Sequence of chain 2.A:
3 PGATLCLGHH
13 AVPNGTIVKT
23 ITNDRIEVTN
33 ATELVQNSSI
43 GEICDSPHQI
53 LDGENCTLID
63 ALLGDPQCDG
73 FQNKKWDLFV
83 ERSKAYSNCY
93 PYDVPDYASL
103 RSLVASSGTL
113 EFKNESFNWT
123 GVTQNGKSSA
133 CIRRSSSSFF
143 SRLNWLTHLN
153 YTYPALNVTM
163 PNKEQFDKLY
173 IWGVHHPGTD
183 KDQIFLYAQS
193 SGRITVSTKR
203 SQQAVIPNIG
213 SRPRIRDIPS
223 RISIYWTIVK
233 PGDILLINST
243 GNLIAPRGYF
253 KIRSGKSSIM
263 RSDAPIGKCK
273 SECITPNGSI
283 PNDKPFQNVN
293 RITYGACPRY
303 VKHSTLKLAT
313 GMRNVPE

Binding-site contacts:
Ligand atom O6 contacts residue THR312 of chain 2.A at 4.2 Å.
Ligand atom C3 contacts residue ASN32 of chain 2.A at 3.8 Å.
Ligand atom N2 contacts residue ASN32 of chain 2.A at 2.9 Å (h-bond).
Ligand atom C1 contacts residue ASN32 of chain 2.A at 1.4 Å.
Ligand atom O5 contacts residue ASN32 of chain 2.A at 2.3 Å (h-bond).
Ligand atom C2 contacts residue ASN32 of chain 2.A at 2.5 Å.
Ligand atom C7 contacts residue ASN32 of chain 2.A at 3.6 Å.
Ligand atom C7 contacts residue THR34 of chain 2.A at 4.5 Å.
Ligand atom C4 contacts residue ASN32 of chain 2.A at 4.2 Å.
Ligand atom C5 contacts residue ASN32 of chain 2.A at 3.6 Å.
Ligand atom C6 contacts residue THR34 of chain 2.A at 4.3 Å.
Ligand atom O5 contacts residue THR312 of chain 2.A at 3.3 Å (h-bond).
Ligand atom O5 contacts residue ALA33 of chain 2.A at 4.4 Å.
Ligand atom O7 contacts residue ASN32 of chain 2.A at 3.8 Å.
Ligand atom C8 contacts residue THR34 of chain 2.A at 3.6 Å.
Ligand atom C6 contacts residue THR312 of chain 2.A at 4.1 Å.
Ligand atom O6 contacts residue LEU52 of chain 2.B at 3.5 Å.
Ligand atom C1 contacts residue ALA33 of chain 2.A at 4.3 Å (hydrophobic).
Ligand atom C8 contacts residue ILE56 of chain 2.B at 4.4 Å (hydrophobic).
Ligand atom C5 contacts residue THR312 of chain 2.A at 4.4 Å.
Ligand atom C6 contacts residue LEU52 of chain 2.B at 4.3 Å (hydrophobic).
Ligand atom C1 contacts residue THR312 of chain 2.A at 3.8 Å.

Sequence of chain 2.B:
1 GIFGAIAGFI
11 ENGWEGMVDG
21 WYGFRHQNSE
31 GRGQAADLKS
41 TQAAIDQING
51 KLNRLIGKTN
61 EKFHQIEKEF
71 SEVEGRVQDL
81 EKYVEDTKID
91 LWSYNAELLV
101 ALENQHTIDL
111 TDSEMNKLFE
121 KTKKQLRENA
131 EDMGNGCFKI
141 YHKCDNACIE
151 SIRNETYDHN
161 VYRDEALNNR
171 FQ

A small-molecule ligand and the protein it binds are described below.
Small molecule (SMILES): CC(=O)N[C@H]1[C@H](O[C@H]2[C@H](O)[C@@H](NC(C)=O)CO[C@@H]2CO)O[C@H](CO)[C@@H](O[C@@H]2O[C@H](CO)[C@@H](O)[C@H](O)[C@@H]2O)[C@@H]1O